Sequence of chain 1.D:
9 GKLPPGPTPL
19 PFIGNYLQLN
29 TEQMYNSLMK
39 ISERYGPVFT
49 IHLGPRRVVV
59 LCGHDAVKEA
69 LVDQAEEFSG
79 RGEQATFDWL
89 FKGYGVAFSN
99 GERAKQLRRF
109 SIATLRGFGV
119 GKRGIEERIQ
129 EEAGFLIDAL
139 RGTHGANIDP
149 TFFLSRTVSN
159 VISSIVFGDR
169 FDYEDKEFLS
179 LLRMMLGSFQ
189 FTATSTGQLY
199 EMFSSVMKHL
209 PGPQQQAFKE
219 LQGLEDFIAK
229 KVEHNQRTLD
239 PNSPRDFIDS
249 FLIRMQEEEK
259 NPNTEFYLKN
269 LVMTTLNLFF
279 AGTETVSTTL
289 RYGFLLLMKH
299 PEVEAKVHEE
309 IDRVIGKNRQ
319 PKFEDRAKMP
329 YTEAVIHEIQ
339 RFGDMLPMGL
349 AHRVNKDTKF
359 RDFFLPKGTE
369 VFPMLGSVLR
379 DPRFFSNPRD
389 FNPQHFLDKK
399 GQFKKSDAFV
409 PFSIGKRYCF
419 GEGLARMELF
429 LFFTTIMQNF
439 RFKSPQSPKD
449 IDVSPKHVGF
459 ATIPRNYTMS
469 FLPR

This protein binds this small molecule.
Small molecule (SMILES): CN(CCCC(=O)c1cccnc1)N=O

Binding-site contacts:
Ligand atom C1 contacts residue PHE96 of chain 1.D at 4.0 Å (hydrophobic).
Ligand atom O2 contacts residue THR283 of chain 1.D at 2.9 Å.
Ligand atom C8 contacts residue PHE458 of chain 1.D at 3.6 Å (hydrophobic).
Ligand atom N1 contacts residue PHE278 of chain 1.D at 3.9 Å.
Ligand atom C2 contacts residue PHE85 of chain 1.D at 3.6 Å (hydrophobic).
Ligand atom C4 contacts residue ASN275 of chain 1.D at 3.4 Å.
Ligand atom N1 contacts residue PHE96 of chain 1.D at 4.2 Å.
Ligand atom N1 contacts residue PHE89 of chain 1.D at 3.9 Å.
Ligand atom C3 contacts residue PHE89 of chain 1.D at 3.5 Å (hydrophobic).
Ligand atom O2 contacts residue HEM1 of chain 1.O at 3.5 Å (h-bond).
Ligand atom N1 contacts residue LEU274 of chain 1.D at 4.3 Å.
Ligand atom C10 contacts residue HEM1 of chain 1.O at 2.2 Å.
Ligand atom C9 contacts residue HEM1 of chain 1.O at 3.8 Å.
Ligand atom N3 contacts residue ALA279 of chain 1.D at 3.6 Å.
Ligand atom C9 contacts residue LEU344 of chain 1.D at 3.8 Å (hydrophobic).
Ligand atom C2 contacts residue PHE89 of chain 1.D at 4.4 Å (hydrophobic).
Ligand atom O1 contacts residue ALA279 of chain 1.D at 4.4 Å.
Ligand atom O1 contacts residue LEU348 of chain 1.D at 4.2 Å.
Ligand atom O1 contacts residue ALA95 of chain 1.D at 4.0 Å.
Ligand atom N2 contacts residue ALA279 of chain 1.D at 3.4 Å.
Ligand atom N3 contacts residue THR283 of chain 1.D at 3.6 Å.
Ligand atom C3 contacts residue ASN275 of chain 1.D at 3.9 Å.
Ligand atom C3 contacts residue PHE278 of chain 1.D at 3.3 Å (hydrophobic).
Ligand atom C4 contacts residue PHE96 of chain 1.D at 4.0 Å (hydrophobic).
Ligand atom N3 contacts residue HEM1 of chain 1.O at 4.2 Å.
Ligand atom C2 contacts residue PHE278 of chain 1.D at 3.4 Å (hydrophobic).
Ligand atom N2 contacts residue HEM1 of chain 1.O at 3.7 Å.
Ligand atom C1 contacts residue PHE85 of chain 1.D at 3.9 Å (hydrophobic).
Ligand atom C7 contacts residue PHE458 of chain 1.D at 3.5 Å (hydrophobic).
Ligand atom C8 contacts residue LEU344 of chain 1.D at 3.8 Å (hydrophobic).
Ligand atom C7 contacts residue PHE96 of chain 1.D at 4.2 Å (hydrophobic).
Ligand atom C2 contacts residue PHE96 of chain 1.D at 4.4 Å (hydrophobic).
Ligand atom O2 contacts residue ALA279 of chain 1.D at 3.6 Å.
Ligand atom C7 contacts residue LEU348 of chain 1.D at 4.3 Å (hydrophobic).
Ligand atom C5 contacts residue PHE96 of chain 1.D at 3.9 Å (hydrophobic).
Ligand atom C9 contacts residue LEU348 of chain 1.D at 4.3 Å (hydrophobic).
Ligand atom N1 contacts residue ASN275 of chain 1.D at 3.0 Å (h-bond).
Ligand atom C4 contacts residue ALA95 of chain 1.D at 4.3 Å (hydrophobic).
Ligand atom C10 contacts residue ALA279 of chain 1.D at 3.6 Å (hydrophobic).
Ligand atom C6 contacts residue PHE96 of chain 1.D at 4.0 Å (hydrophobic).